Binding-site contacts:
Ligand atom O5 contacts residue ASN234 of chain 1.C at 2.4 Å (h-bond).
Ligand atom C8 contacts residue GLY232 of chain 1.C at 3.9 Å.
Ligand atom O7 contacts residue ASN234 of chain 1.C at 3.0 Å (h-bond).
Ligand atom C2 contacts residue ASN234 of chain 1.C at 2.4 Å.
Ligand atom C7 contacts residue ASN234 of chain 1.C at 3.1 Å.
Ligand atom C4 contacts residue ASN234 of chain 1.C at 4.2 Å.
Ligand atom C8 contacts residue ASN234 of chain 1.C at 3.8 Å.
Ligand atom N2 contacts residue ASN234 of chain 1.C at 2.9 Å (h-bond).
Ligand atom C1 contacts residue ASN234 of chain 1.C at 1.4 Å.
Ligand atom O7 contacts residue GLY232 of chain 1.C at 4.4 Å.
Ligand atom C5 contacts residue ASN234 of chain 1.C at 3.7 Å.
Ligand atom C3 contacts residue ASN234 of chain 1.C at 3.8 Å.

Sequence of chain 1.C:
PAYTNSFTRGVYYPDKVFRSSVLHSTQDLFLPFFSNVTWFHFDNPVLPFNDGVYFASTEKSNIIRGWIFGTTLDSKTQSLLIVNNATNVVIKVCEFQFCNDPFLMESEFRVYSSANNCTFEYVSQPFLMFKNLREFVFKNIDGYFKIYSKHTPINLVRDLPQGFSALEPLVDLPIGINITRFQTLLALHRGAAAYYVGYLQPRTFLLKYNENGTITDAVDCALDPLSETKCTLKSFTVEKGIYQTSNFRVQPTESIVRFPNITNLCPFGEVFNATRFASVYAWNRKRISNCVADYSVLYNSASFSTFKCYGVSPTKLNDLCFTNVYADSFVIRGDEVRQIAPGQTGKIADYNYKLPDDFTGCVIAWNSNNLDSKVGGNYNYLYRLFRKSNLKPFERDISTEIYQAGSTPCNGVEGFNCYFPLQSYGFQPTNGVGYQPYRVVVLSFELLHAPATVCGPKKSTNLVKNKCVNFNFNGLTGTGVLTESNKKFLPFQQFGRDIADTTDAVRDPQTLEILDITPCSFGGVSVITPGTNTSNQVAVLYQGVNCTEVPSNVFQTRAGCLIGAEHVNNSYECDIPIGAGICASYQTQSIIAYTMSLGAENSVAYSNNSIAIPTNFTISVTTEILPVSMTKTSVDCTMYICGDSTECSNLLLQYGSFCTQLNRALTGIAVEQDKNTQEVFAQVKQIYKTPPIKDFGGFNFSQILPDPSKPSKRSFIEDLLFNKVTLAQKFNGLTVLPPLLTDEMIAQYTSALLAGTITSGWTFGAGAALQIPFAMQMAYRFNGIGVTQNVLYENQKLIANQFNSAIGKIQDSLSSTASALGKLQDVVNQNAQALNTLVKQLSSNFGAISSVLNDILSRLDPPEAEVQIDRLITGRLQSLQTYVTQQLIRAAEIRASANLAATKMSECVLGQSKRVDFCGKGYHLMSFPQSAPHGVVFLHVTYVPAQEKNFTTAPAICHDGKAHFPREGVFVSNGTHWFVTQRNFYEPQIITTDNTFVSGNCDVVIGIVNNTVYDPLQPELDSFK

The protein below binds the small molecule below.
Small molecule (SMILES): CC(=O)N[C@@H]1[C@@H](O)[C@H](O)[C@@H](CO)O[C@H]1O